Binding-site contacts:
Ligand atom C17 contacts residue PHE364 of chain 1.A at 3.7 Å (hydrophobic).
Ligand atom C32 contacts residue GLN265 of chain 1.A at 3.1 Å.
Ligand atom C14 contacts residue PHE396 of chain 1.A at 3.5 Å (hydrophobic).
Ligand atom C3 contacts residue TRP239 of chain 1.A at 3.5 Å (hydrophobic).
Ligand atom C9 contacts residue CO1 of chain 1.B at 3.0 Å.
Ligand atom C29 contacts residue GLN265 of chain 1.A at 3.5 Å.
Ligand atom C14 contacts residue PHE353 of chain 1.A at 3.4 Å (hydrophobic).
Ligand atom C21 contacts residue PHE353 of chain 1.A at 3.7 Å (hydrophobic).
Ligand atom C17 contacts residue PHE353 of chain 1.A at 3.5 Å (hydrophobic).
Ligand atom O11 contacts residue PHE391 of chain 1.A at 3.6 Å.
Ligand atom C15 contacts residue PHE353 of chain 1.A at 3.3 Å (hydrophobic).
Ligand atom C28 contacts residue GLN265 of chain 1.A at 3.2 Å.
Ligand atom O7 contacts residue HIS198 of chain 1.A at 3.0 Å (h-bond).
Ligand atom C1 contacts residue PRO252 of chain 1.A at 3.7 Å (hydrophobic).
Ligand atom C3 contacts residue ASN254 of chain 1.A at 3.3 Å.
Ligand atom C17 contacts residue HIS280 of chain 1.A at 3.6 Å.
Ligand atom N18 contacts residue PHE396 of chain 1.A at 3.6 Å.
Ligand atom C27 contacts residue PHE396 of chain 1.A at 3.7 Å (hydrophobic).
Ligand atom C12 contacts residue PHE391 of chain 1.A at 3.4 Å (hydrophobic).
Ligand atom C27 contacts residue GLN265 of chain 1.A at 3.6 Å.
Ligand atom C5 contacts residue HIS280 of chain 1.A at 3.6 Å.
Ligand atom C10 contacts residue PHE353 of chain 1.A at 3.4 Å (hydrophobic).
Ligand atom C12 contacts residue PHE353 of chain 1.A at 3.6 Å (hydrophobic).
Ligand atom C6 contacts residue HIS280 of chain 1.A at 3.6 Å.
Ligand atom C2 contacts residue TRP239 of chain 1.A at 3.3 Å (hydrophobic).
Ligand atom O25 contacts residue LEU399 of chain 1.A at 3.5 Å.
Ligand atom O11 contacts residue CO1 of chain 1.B at 1.9 Å.
Ligand atom O11 contacts residue HIS280 of chain 1.A at 3.0 Å (h-bond).
Ligand atom C13 contacts residue PHE396 of chain 1.A at 3.5 Å (hydrophobic).
Ligand atom C13 contacts residue PHE353 of chain 1.A at 3.6 Å (hydrophobic).
Ligand atom C5 contacts residue CO1 of chain 1.B at 3.5 Å.
Ligand atom O11 contacts residue GLU366 of chain 1.A at 2.9 Å (salt-bridge).
Ligand atom O8 contacts residue PHE396 of chain 1.A at 3.5 Å.
Ligand atom O7 contacts residue HIS280 of chain 1.A at 3.1 Å (h-bond).
Ligand atom C6 contacts residue CO1 of chain 1.B at 3.1 Å.
Ligand atom C16 contacts residue PHE353 of chain 1.A at 3.2 Å (hydrophobic).
Ligand atom C9 contacts residue HIS280 of chain 1.A at 3.5 Å.
Ligand atom C9 contacts residue PHE391 of chain 1.A at 3.6 Å (hydrophobic).
Ligand atom O7 contacts residue CO1 of chain 1.B at 2.0 Å.
Ligand atom O11 contacts residue PHE353 of chain 1.A at 3.6 Å.

This protein binds this small molecule.
Small molecule (SMILES): Cc1c(C(=O)C2=C(O)CCCC2=O)ccc2c1c(=O)n(Cc1ccc3ccccc3c1)c(=O)n2C

Sequence of chain 1.A:
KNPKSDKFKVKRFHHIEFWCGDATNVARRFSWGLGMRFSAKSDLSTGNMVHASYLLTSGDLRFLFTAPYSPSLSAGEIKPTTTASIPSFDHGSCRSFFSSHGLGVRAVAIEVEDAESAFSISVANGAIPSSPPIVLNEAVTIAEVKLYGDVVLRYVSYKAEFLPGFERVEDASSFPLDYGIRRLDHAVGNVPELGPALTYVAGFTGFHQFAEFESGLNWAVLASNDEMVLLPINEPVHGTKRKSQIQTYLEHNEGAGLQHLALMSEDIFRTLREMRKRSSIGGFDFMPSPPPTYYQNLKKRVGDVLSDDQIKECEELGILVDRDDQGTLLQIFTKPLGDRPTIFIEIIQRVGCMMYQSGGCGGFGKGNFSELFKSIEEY